Binding-site contacts:
Ligand atom C23 contacts residue TYR93 of chain 1.B at 3.4 Å (hydrophobic).
Ligand atom C12 contacts residue TYR123 of chain 1.B at 3.7 Å (hydrophobic).
Ligand atom C25 contacts residue ALA153 of chain 1.B at 3.8 Å (hydrophobic).
Ligand atom C24 contacts residue PHE162 of chain 1.A at 3.9 Å (hydrophobic).
Ligand atom C25 contacts residue ILE124 of chain 1.B at 3.5 Å (hydrophobic).
Ligand atom C22 contacts residue TYR123 of chain 1.B at 3.8 Å (hydrophobic).
Ligand atom C18 contacts residue ASN157 of chain 1.B at 3.7 Å.
Ligand atom C14 contacts residue ASN157 of chain 1.B at 3.8 Å.
Ligand atom C23 contacts residue GLN96 of chain 1.B at 3.8 Å.
Ligand atom C9 contacts residue GLN96 of chain 1.B at 3.8 Å.
Ligand atom C11 contacts residue GLN90 of chain 1.B at 3.5 Å.
Ligand atom C24 contacts residue ASN154 of chain 1.B at 2.3 Å.
Ligand atom C13 contacts residue GLN90 of chain 1.B at 3.4 Å.
Ligand atom C22 contacts residue TRP61 of chain 1.B at 3.7 Å (hydrophobic).
Ligand atom N3 contacts residue ASN154 of chain 1.B at 3.8 Å.
Ligand atom C9 contacts residue IMD1 of chain 1.J at 3.6 Å.
Ligand atom C6 contacts residue THR161 of chain 1.B at 3.6 Å.
Ligand atom C17 contacts residue ASN157 of chain 1.B at 3.6 Å.
Ligand atom C13 contacts residue ASN157 of chain 1.B at 3.6 Å.
Ligand atom C7 contacts residue GLN90 of chain 1.B at 3.6 Å.
Ligand atom C18 contacts residue PHE162 of chain 1.A at 3.8 Å (hydrophobic).
Ligand atom C11 contacts residue TYR123 of chain 1.B at 3.8 Å (hydrophobic).
Ligand atom C25 contacts residue GLU120 of chain 1.B at 3.5 Å.
Ligand atom C4 contacts residue TYR103 of chain 1.B at 3.8 Å (hydrophobic).
Ligand atom C10 contacts residue GLN96 of chain 1.B at 3.6 Å.
Ligand atom C8 contacts residue GLN90 of chain 1.B at 3.7 Å.
Ligand atom C4 contacts residue ILE99 of chain 1.B at 3.8 Å (hydrophobic).
Ligand atom N2 contacts residue GLN90 of chain 1.B at 3.7 Å.
Ligand atom N2 contacts residue TYR123 of chain 1.B at 3.9 Å.
Ligand atom C12 contacts residue GLN90 of chain 1.B at 3.3 Å.
Ligand atom C16 contacts residue GLU120 of chain 1.B at 3.9 Å.
Ligand atom C19 contacts residue ASN157 of chain 1.B at 3.6 Å.
Ligand atom C7 contacts residue THR161 of chain 1.B at 3.6 Å.
Ligand atom C16 contacts residue ASN157 of chain 1.B at 3.6 Å.
Ligand atom C19 contacts residue PHE162 of chain 1.A at 3.9 Å (hydrophobic).
Ligand atom C15 contacts residue IMD1 of chain 1.J at 3.9 Å.
Ligand atom C10 contacts residue GLN90 of chain 1.B at 3.9 Å.
Ligand atom C9 contacts residue GLN90 of chain 1.B at 3.8 Å.
Ligand atom C15 contacts residue ASN157 of chain 1.B at 3.8 Å.
Ligand atom C23 contacts residue IMD1 of chain 1.I at 3.6 Å.

Sequence of chain 1.B:
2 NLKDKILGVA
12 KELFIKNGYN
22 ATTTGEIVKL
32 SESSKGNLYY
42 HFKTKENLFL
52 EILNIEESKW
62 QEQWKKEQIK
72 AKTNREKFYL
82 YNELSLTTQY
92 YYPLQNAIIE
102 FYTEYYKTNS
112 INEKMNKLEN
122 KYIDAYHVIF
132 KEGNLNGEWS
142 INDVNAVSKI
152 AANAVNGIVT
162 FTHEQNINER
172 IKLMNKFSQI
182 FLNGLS

Sequence of chain 1.A:
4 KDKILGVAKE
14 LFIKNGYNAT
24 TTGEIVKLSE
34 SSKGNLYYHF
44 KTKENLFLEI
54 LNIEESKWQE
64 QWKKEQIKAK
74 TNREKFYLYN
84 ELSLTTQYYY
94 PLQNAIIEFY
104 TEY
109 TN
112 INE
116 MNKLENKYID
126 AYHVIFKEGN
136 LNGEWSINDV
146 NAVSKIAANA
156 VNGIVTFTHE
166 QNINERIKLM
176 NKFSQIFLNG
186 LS

The small molecule below binds the protein below.
Small molecule (SMILES): CN(C)c1ccc(C(=C2C=CC(=[N+](C)C)C=C2)c2ccccc2)cc1